The small molecule below binds the protein below.
Small molecule (SMILES): OC[C@H]1O[C@H](O[C@H]2[C@H](O)[C@@H](O)[C@@H](O)O[C@@H]2CO)[C@H](O)[C@@H](O)[C@@H]1O

Binding-site contacts:
Ligand atom C2 contacts residue TRP36 of chain 1.F at 3.5 Å (hydrophobic).
Ligand atom C3 contacts residue GLN71 of chain 1.F at 4.2 Å.
Ligand atom O2 contacts residue LEU63 of chain 1.F at 3.9 Å.
Ligand atom O2 contacts residue PRO75 of chain 1.F at 3.8 Å.
Ligand atom O5 contacts residue LEU63 of chain 1.F at 4.1 Å.
Ligand atom O2 contacts residue GLU77 of chain 1.F at 2.4 Å (salt-bridge).
Ligand atom O3 contacts residue PRO78 of chain 1.F at 3.4 Å (h-bond).
Ligand atom O3 contacts residue GLU77 of chain 1.F at 3.5 Å.
Ligand atom O5 contacts residue TRP36 of chain 1.F at 3.2 Å.
Ligand atom C6 contacts residue TYR23 of chain 1.F at 3.6 Å (hydrophobic).
Ligand atom C1 contacts residue TYR23 of chain 1.F at 4.2 Å (hydrophobic).
Ligand atom C3 contacts residue GLY76 of chain 1.F at 3.6 Å.
Ligand atom O6 contacts residue TRP36 of chain 1.F at 3.7 Å.
Ligand atom C2 contacts residue GLN71 of chain 1.F at 3.6 Å.
Ligand atom O3 contacts residue LEU63 of chain 1.F at 4.0 Å.
Ligand atom O3 contacts residue GLN71 of chain 1.F at 3.2 Å (h-bond).
Ligand atom C2 contacts residue GLU77 of chain 1.F at 3.1 Å.
Ligand atom O2 contacts residue TRP36 of chain 1.F at 4.0 Å.
Ligand atom O2 contacts residue GLN71 of chain 1.F at 2.9 Å (h-bond).
Ligand atom C5 contacts residue TRP36 of chain 1.F at 4.1 Å (hydrophobic).
Ligand atom C4 contacts residue TRP36 of chain 1.F at 3.9 Å (hydrophobic).
Ligand atom C2 contacts residue TYR25 of chain 1.F at 4.2 Å (hydrophobic).
Ligand atom C2 contacts residue LEU63 of chain 1.F at 4.0 Å (hydrophobic).
Ligand atom O5 contacts residue TYR25 of chain 1.F at 3.6 Å.
Ligand atom O2 contacts residue GLY76 of chain 1.F at 3.0 Å.
Ligand atom C3 contacts residue GLU77 of chain 1.F at 4.0 Å.
Ligand atom O3 contacts residue PRO75 of chain 1.F at 3.9 Å.
Ligand atom C6 contacts residue TYR25 of chain 1.F at 3.9 Å (hydrophobic).
Ligand atom O6 contacts residue TYR23 of chain 1.F at 2.6 Å (h-bond).
Ligand atom O5 contacts residue TYR23 of chain 1.F at 3.6 Å.
Ligand atom C2 contacts residue GLY76 of chain 1.F at 4.0 Å.
Ligand atom O3 contacts residue GLY74 of chain 1.F at 4.2 Å.
Ligand atom O3 contacts residue TYR25 of chain 1.F at 4.2 Å.
Ligand atom C4 contacts residue TYR25 of chain 1.F at 3.7 Å (hydrophobic).
Ligand atom O3 contacts residue GLY76 of chain 1.F at 2.8 Å (h-bond).
Ligand atom C2 contacts residue PRO78 of chain 1.F at 4.2 Å (hydrophobic).
Ligand atom C1 contacts residue TRP36 of chain 1.F at 3.5 Å (hydrophobic).
Ligand atom C6 contacts residue TRP36 of chain 1.F at 4.0 Å (hydrophobic).
Ligand atom C1 contacts residue LEU63 of chain 1.F at 3.8 Å (hydrophobic).
Ligand atom O2 contacts residue PRO78 of chain 1.F at 4.0 Å.

Sequence of chain 1.F:
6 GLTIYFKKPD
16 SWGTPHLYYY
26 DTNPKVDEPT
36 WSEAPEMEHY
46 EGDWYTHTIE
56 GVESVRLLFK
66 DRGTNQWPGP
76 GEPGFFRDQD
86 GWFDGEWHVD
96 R